Binding-site contacts:
Ligand atom O7 contacts residue ALA470 of chain 2.B at 3.7 Å.
Ligand atom C7 contacts residue ASN384 of chain 2.B at 3.6 Å.
Ligand atom C6 contacts residue THR461 of chain 2.B at 3.6 Å.
Ligand atom C2 contacts residue ASN384 of chain 2.B at 2.4 Å.
Ligand atom O3 contacts residue GLN462 of chain 2.B at 3.5 Å (h-bond).
Ligand atom C8 contacts residue ALA470 of chain 2.B at 3.7 Å (hydrophobic).
Ligand atom C5 contacts residue ASN384 of chain 2.B at 3.6 Å.
Ligand atom O7 contacts residue TYR467 of chain 2.B at 4.2 Å.
Ligand atom C4 contacts residue ASN384 of chain 2.B at 4.1 Å.
Ligand atom O5 contacts residue ASN384 of chain 2.B at 2.3 Å (h-bond).
Ligand atom C2 contacts residue GLN462 of chain 2.B at 3.7 Å.
Ligand atom C6 contacts residue ASP459 of chain 2.B at 4.2 Å.
Ligand atom N2 contacts residue ASN384 of chain 2.B at 2.8 Å (h-bond).
Ligand atom C1 contacts residue GLN462 of chain 2.B at 4.4 Å.
Ligand atom O4 contacts residue PRO388 of chain 3.B at 3.9 Å.
Ligand atom O6 contacts residue SER386 of chain 2.B at 3.9 Å.
Ligand atom C4 contacts residue GLN462 of chain 2.B at 4.0 Å.
Ligand atom C3 contacts residue GLN462 of chain 2.B at 3.9 Å.
Ligand atom O5 contacts residue GLN462 of chain 2.B at 4.1 Å.
Ligand atom C3 contacts residue ASN384 of chain 2.B at 3.7 Å.
Ligand atom O7 contacts residue GLN462 of chain 2.B at 2.9 Å (h-bond).
Ligand atom O6 contacts residue ASN384 of chain 2.B at 4.5 Å.
Ligand atom O6 contacts residue ASP459 of chain 2.B at 3.0 Å (salt-bridge).
Ligand atom N2 contacts residue GLN462 of chain 2.B at 4.2 Å.
Ligand atom O7 contacts residue ASN384 of chain 2.B at 4.0 Å.
Ligand atom O6 contacts residue THR461 of chain 2.B at 3.5 Å (h-bond).
Ligand atom C7 contacts residue ALA470 of chain 2.B at 4.0 Å (hydrophobic).
Ligand atom C1 contacts residue ASN384 of chain 2.B at 1.4 Å.
Ligand atom C7 contacts residue GLN462 of chain 2.B at 3.9 Å.

Sequence of chain 2.B:
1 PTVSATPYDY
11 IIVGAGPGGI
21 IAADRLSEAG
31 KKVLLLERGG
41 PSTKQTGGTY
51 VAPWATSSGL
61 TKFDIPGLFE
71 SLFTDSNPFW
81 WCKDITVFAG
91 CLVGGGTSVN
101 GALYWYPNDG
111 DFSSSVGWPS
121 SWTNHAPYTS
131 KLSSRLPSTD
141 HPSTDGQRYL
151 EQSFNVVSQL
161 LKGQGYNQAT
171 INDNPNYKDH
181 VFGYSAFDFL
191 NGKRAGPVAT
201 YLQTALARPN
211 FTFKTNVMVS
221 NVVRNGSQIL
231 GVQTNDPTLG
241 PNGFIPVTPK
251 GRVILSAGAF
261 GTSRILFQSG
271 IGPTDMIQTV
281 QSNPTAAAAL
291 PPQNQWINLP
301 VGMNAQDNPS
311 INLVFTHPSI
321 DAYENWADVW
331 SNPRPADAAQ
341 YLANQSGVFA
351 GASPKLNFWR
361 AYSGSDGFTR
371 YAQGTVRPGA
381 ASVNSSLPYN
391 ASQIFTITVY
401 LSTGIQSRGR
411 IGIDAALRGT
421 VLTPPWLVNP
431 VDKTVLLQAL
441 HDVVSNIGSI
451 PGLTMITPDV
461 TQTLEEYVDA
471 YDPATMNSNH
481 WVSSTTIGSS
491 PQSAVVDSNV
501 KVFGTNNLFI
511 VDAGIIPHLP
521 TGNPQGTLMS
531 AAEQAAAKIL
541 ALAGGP

This small molecule binds to this protein.
Small molecule (SMILES): CC(=O)N[C@@H]1[C@@H](O)[C@H](O)[C@@H](CO)O[C@H]1O

Sequence of chain 3.B:
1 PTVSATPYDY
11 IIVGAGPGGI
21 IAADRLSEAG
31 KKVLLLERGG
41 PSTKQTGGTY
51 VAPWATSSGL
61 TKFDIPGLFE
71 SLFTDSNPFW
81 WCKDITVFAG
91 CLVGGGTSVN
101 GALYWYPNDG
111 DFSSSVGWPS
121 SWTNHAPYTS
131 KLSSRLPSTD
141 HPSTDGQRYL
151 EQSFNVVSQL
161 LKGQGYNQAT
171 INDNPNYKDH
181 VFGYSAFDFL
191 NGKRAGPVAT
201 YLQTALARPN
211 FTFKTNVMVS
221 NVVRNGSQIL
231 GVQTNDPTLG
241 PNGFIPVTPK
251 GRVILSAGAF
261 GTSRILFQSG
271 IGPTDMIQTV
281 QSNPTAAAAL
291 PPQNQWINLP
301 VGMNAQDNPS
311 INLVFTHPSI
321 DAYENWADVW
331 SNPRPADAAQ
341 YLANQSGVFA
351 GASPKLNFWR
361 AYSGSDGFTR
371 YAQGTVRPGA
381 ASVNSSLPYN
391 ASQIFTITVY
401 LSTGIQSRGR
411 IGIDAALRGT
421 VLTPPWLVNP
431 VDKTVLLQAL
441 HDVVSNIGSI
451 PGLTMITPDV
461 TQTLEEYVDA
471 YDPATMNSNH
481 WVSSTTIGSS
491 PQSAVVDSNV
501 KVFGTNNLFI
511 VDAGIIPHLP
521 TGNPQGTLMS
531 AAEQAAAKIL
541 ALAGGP